Binding-site contacts:
Ligand atom C6 contacts residue ASN775 of chain 1.C at 4.5 Å.
Ligand atom O7 contacts residue ASN775 of chain 1.C at 2.9 Å (h-bond).
Ligand atom C8 contacts residue GLY906 of chain 1.C at 4.3 Å.
Ligand atom O6 contacts residue ASN775 of chain 1.C at 3.8 Å.
Ligand atom C2 contacts residue SER777 of chain 1.C at 3.8 Å.
Ligand atom C8 contacts residue ASN902 of chain 1.C at 4.0 Å.
Ligand atom C1 contacts residue SER777 of chain 1.C at 4.1 Å.
Ligand atom C8 contacts residue ASN775 of chain 1.C at 4.2 Å.
Ligand atom O5 contacts residue ASN775 of chain 1.C at 2.4 Å (h-bond).
Ligand atom O5 contacts residue SER777 of chain 1.C at 4.0 Å.
Ligand atom C2 contacts residue ASN775 of chain 1.C at 2.5 Å.
Ligand atom C1 contacts residue ASN775 of chain 1.C at 1.4 Å.
Ligand atom C4 contacts residue ASN775 of chain 1.C at 4.3 Å.
Ligand atom C8 contacts residue GLN778 of chain 1.C at 4.4 Å.
Ligand atom O7 contacts residue GLN778 of chain 1.C at 3.2 Å.
Ligand atom N2 contacts residue ASN775 of chain 1.C at 2.8 Å (h-bond).
Ligand atom C3 contacts residue ASN775 of chain 1.C at 3.8 Å.
Ligand atom O7 contacts residue SER777 of chain 1.C at 3.5 Å (h-bond).
Ligand atom C7 contacts residue ASN775 of chain 1.C at 3.0 Å.
Ligand atom C7 contacts residue SER777 of chain 1.C at 4.5 Å.
Ligand atom C5 contacts residue ASN775 of chain 1.C at 3.7 Å.
Ligand atom C7 contacts residue GLN778 of chain 1.C at 3.9 Å.

Sequence of chain 1.C:
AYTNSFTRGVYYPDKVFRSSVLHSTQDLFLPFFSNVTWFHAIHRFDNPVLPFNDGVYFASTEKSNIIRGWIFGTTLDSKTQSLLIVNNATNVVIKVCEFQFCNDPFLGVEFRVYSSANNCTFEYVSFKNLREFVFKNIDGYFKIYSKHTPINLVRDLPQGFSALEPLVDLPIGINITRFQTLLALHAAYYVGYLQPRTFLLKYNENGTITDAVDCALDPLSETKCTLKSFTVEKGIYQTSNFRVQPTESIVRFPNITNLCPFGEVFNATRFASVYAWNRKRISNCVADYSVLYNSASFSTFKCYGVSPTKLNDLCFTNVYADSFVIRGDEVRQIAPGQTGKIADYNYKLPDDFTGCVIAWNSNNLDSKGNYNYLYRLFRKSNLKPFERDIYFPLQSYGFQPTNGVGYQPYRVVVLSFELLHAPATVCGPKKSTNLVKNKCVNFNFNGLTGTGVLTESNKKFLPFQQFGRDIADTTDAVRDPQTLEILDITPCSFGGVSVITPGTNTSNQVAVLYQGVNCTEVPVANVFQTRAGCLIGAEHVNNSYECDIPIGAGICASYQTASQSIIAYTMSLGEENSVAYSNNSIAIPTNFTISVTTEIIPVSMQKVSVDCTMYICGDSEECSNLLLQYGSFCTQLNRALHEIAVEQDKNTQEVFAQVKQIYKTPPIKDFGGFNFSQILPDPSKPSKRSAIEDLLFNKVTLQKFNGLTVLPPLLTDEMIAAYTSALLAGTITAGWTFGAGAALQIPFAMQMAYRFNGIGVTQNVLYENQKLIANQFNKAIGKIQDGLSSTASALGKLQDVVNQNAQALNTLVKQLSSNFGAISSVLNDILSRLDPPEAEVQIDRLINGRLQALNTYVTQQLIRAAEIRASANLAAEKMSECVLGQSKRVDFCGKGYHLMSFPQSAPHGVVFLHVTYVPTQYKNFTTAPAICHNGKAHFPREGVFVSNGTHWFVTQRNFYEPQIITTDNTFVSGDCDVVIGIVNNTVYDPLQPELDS

A protein and the small-molecule ligand that binds it are described below.
Small molecule (SMILES): CC(=O)N[C@H]1[C@H](O[C@H]2[C@H](O)[C@@H](NC(C)=O)CO[C@@H]2CO)O[C@H](CO)[C@@H](O[C@@H]2O[C@H](CO[C@H]3O[C@H](CO)[C@@H](O)[C@H](O)[C@@H]3O)[C@@H](O)[C@H](O[C@H]3O[C@H](CO)[C@@H](O)[C@H](O)[C@@H]3O)[C@@H]2O)[C@@H]1O